Sequence of chain 1.A:
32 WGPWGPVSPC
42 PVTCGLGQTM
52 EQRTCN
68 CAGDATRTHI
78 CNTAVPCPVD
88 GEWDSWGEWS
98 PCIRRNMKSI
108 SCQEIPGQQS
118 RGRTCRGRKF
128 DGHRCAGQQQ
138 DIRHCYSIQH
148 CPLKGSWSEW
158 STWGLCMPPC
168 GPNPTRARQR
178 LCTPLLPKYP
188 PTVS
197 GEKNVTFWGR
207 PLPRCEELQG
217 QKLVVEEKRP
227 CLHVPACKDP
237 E

Binding-site contacts:
Ligand atom O5 contacts residue ARG54 of chain 1.A at 3.4 Å (salt-bridge).
Ligand atom C6 contacts residue ARG54 of chain 1.A at 4.3 Å.
Ligand atom C2 contacts residue ALA69 of chain 1.A at 4.0 Å (hydrophobic).
Ligand atom C1 contacts residue TRP32 of chain 1.A at 1.5 Å (hydrophobic).
Ligand atom O3 contacts residue TRP32 of chain 1.A at 3.9 Å.
Ligand atom C4 contacts residue TRP32 of chain 1.A at 4.3 Å (hydrophobic).
Ligand atom C1 contacts residue ARG54 of chain 1.A at 3.7 Å.
Ligand atom O2 contacts residue CYS68 of chain 1.A at 4.2 Å.
Ligand atom C6 contacts residue TRP32 of chain 1.A at 4.1 Å (hydrophobic).
Ligand atom O6 contacts residue ARG54 of chain 1.A at 4.3 Å.
Ligand atom O2 contacts residue ALA69 of chain 1.A at 4.3 Å.
Ligand atom O5 contacts residue TRP32 of chain 1.A at 2.8 Å.
Ligand atom O2 contacts residue TRP32 of chain 1.A at 2.4 Å.
Ligand atom C3 contacts residue TRP32 of chain 1.A at 3.6 Å (hydrophobic).
Ligand atom C5 contacts residue ARG54 of chain 1.A at 4.4 Å.
Ligand atom C1 contacts residue ALA69 of chain 1.A at 4.4 Å (hydrophobic).
Ligand atom C5 contacts residue TRP32 of chain 1.A at 3.9 Å (hydrophobic).
Ligand atom C2 contacts residue TRP32 of chain 1.A at 2.4 Å (hydrophobic).

The protein below binds the small molecule below.
Small molecule (SMILES): OC[C@H]1O[C@H](O)[C@@H](O)[C@@H](O)[C@@H]1O